Sequence of chain 1.A:
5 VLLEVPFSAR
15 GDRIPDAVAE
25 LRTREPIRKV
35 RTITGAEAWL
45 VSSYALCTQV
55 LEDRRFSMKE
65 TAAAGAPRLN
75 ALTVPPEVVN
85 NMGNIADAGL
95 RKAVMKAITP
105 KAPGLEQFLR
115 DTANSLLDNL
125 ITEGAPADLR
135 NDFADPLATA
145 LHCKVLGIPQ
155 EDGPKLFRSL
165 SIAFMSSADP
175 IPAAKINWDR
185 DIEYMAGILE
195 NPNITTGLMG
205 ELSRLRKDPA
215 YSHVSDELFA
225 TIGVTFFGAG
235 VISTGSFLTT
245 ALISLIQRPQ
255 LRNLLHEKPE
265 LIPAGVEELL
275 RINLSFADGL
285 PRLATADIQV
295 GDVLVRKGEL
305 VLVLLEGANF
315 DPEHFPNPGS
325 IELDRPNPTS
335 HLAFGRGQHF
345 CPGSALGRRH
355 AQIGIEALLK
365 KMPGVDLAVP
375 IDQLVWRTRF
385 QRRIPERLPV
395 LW

Binding-site contacts:
Ligand atom F13 contacts residue ASN181 of chain 1.A at 3.3 Å.
Ligand atom N20 contacts residue PHE280 of chain 1.A at 3.8 Å.
Ligand atom N20 contacts residue HEM1 of chain 1.J at 3.8 Å.
Ligand atom C07 contacts residue VAL78 of chain 1.A at 3.8 Å (hydrophobic).
Ligand atom C06 contacts residue TRP182 of chain 1.A at 3.7 Å (hydrophobic).
Ligand atom C08 contacts residue THR229 of chain 1.A at 3.9 Å.
Ligand atom N20 contacts residue ARG386 of chain 1.A at 3.2 Å (salt-bridge).
Ligand atom C18 contacts residue HEM1 of chain 1.J at 3.6 Å.
Ligand atom C04 contacts residue ALA167 of chain 1.A at 3.5 Å (hydrophobic).
Ligand atom C12 contacts residue PHE168 of chain 1.A at 3.7 Å (hydrophobic).
Ligand atom C05 contacts residue ALA167 of chain 1.A at 3.4 Å (hydrophobic).
Ligand atom C03 contacts residue ALA167 of chain 1.A at 3.5 Å (hydrophobic).
Ligand atom C05 contacts residue THR77 of chain 1.A at 3.6 Å.
Ligand atom C06 contacts residue THR77 of chain 1.A at 3.6 Å.
Ligand atom C01 contacts residue ALA167 of chain 1.A at 3.4 Å (hydrophobic).
Ligand atom C09 contacts residue PHE168 of chain 1.A at 3.6 Å (hydrophobic).
Ligand atom C11 contacts residue PHE168 of chain 1.A at 3.5 Å (hydrophobic).
Ligand atom C15 contacts residue EDO1 of chain 1.D at 3.6 Å.
Ligand atom C09 contacts residue THR229 of chain 1.A at 3.7 Å.
Ligand atom C06 contacts residue ALA167 of chain 1.A at 3.4 Å (hydrophobic).
Ligand atom F13 contacts residue ALA178 of chain 1.A at 3.5 Å.
Ligand atom C16 contacts residue EDO1 of chain 1.D at 3.5 Å.
Ligand atom C10 contacts residue PHE168 of chain 1.A at 3.5 Å (hydrophobic).
Ligand atom C12 contacts residue VAL78 of chain 1.A at 3.5 Å (hydrophobic).
Ligand atom C19 contacts residue HEM1 of chain 1.J at 3.5 Å.
Ligand atom C08 contacts residue PHE168 of chain 1.A at 3.9 Å (hydrophobic).
Ligand atom C02 contacts residue ALA167 of chain 1.A at 3.5 Å (hydrophobic).
Ligand atom F13 contacts residue TRP182 of chain 1.A at 3.0 Å.
Ligand atom C14 contacts residue EDO1 of chain 1.D at 3.7 Å.
Ligand atom C21 contacts residue ALA233 of chain 1.A at 3.8 Å (hydrophobic).
Ligand atom C03 contacts residue VAL228 of chain 1.A at 3.9 Å (hydrophobic).
Ligand atom C21 contacts residue ARG386 of chain 1.A at 4.0 Å.
Ligand atom C01 contacts residue TRP182 of chain 1.A at 3.9 Å (hydrophobic).
Ligand atom C05 contacts residue TRP182 of chain 1.A at 3.7 Å (hydrophobic).
Ligand atom C11 contacts residue VAL78 of chain 1.A at 4.0 Å (hydrophobic).
Ligand atom C05 contacts residue VAL78 of chain 1.A at 3.7 Å (hydrophobic).
Ligand atom C07 contacts residue PHE168 of chain 1.A at 4.0 Å (hydrophobic).
Ligand atom C04 contacts residue TRP182 of chain 1.A at 3.9 Å (hydrophobic).
Ligand atom C19 contacts residue PHE280 of chain 1.A at 3.6 Å (hydrophobic).
Ligand atom C12 contacts residue THR77 of chain 1.A at 3.9 Å.

The small molecule below binds the protein below.
Small molecule (SMILES): Fc1ccc(-c2ccc(/C=C/Cn3ccnc3)cc2)cc1